Binding-site contacts:
Ligand atom CE contacts residue PRO401 of chain 1.B at 3.5 Å (hydrophobic).
Ligand atom CG contacts residue PRO401 of chain 1.B at 3.3 Å (hydrophobic).
Ligand atom CA contacts residue ARG187 of chain 1.B at 3.5 Å.
Ligand atom CN contacts residue GLN267 of chain 1.B at 3.9 Å.
Ligand atom C contacts residue ARG187 of chain 1.B at 3.6 Å.
Ligand atom CD1 contacts residue MET400 of chain 1.B at 3.7 Å (hydrophobic).
Ligand atom O contacts residue ARG403 of chain 1.B at 2.9 Å (salt-bridge).
Ligand atom O contacts residue PHE188 of chain 1.B at 3.9 Å.
Ligand atom O contacts residue MET400 of chain 1.B at 3.5 Å.
Ligand atom CD2 contacts residue LEU190 of chain 1.B at 3.8 Å (hydrophobic).
Ligand atom O contacts residue MET400 of chain 1.B at 3.2 Å.
Ligand atom CD2 contacts residue THR185 of chain 1.B at 3.7 Å.
Ligand atom CG contacts residue LEU268 of chain 1.B at 3.6 Å (hydrophobic).
Ligand atom CD2 contacts residue ARG189 of chain 1.B at 3.7 Å.
Ligand atom CD2 contacts residue LYS264 of chain 1.B at 3.8 Å.
Ligand atom CA contacts residue ARG187 of chain 1.B at 3.6 Å.
Ligand atom CH3 contacts residue ARG403 of chain 1.B at 3.6 Å.
Ligand atom O contacts residue ARG187 of chain 1.B at 3.6 Å.
Ligand atom CD1 contacts residue PHE188 of chain 1.B at 3.7 Å (hydrophobic).
Ligand atom CD2 contacts residue PHE188 of chain 1.B at 3.8 Å (hydrophobic).
Ligand atom N contacts residue ARG403 of chain 1.B at 3.7 Å.
Ligand atom O contacts residue PHE188 of chain 1.B at 3.7 Å.
Ligand atom CG2 contacts residue PHE188 of chain 1.B at 3.7 Å (hydrophobic).
Ligand atom CG2 contacts residue ARG187 of chain 1.B at 3.7 Å.
Ligand atom CE contacts residue LYS365 of chain 1.B at 3.7 Å.
Ligand atom N contacts residue ARG187 of chain 1.B at 2.8 Å (salt-bridge).
Ligand atom CD2 contacts residue LEU268 of chain 1.B at 3.7 Å (hydrophobic).
Ligand atom CD contacts residue ARG403 of chain 1.B at 3.9 Å.
Ligand atom CN contacts residue ARG403 of chain 1.B at 3.7 Å.
Ligand atom C contacts residue MET400 of chain 1.B at 3.8 Å (hydrophobic).
Ligand atom CG1 contacts residue PHE188 of chain 1.B at 3.6 Å (hydrophobic).
Ligand atom CB contacts residue ARG187 of chain 1.B at 3.3 Å.
Ligand atom CE contacts residue PRO366 of chain 1.B at 3.6 Å (hydrophobic).
Ligand atom CB contacts residue ARG187 of chain 1.B at 3.3 Å.
Ligand atom CN contacts residue LYS264 of chain 1.B at 3.5 Å.
Ligand atom O contacts residue VAL402 of chain 1.B at 3.5 Å.
Ligand atom C contacts residue ARG403 of chain 1.B at 3.9 Å.
Ligand atom CD contacts residue PRO401 of chain 1.B at 3.4 Å (hydrophobic).
Ligand atom CD2 contacts residue ARG187 of chain 1.B at 3.7 Å.
Ligand atom CD1 contacts residue ARG187 of chain 1.B at 3.7 Å.

The protein below binds the small molecule below.
Small molecule (SMILES): CC(=O)N(C)[C@H](C(=O)N1C[C@H](C)C[C@H]1C(=O)N(C)[C@@H]1C(=O)N[C@@H](CC(C)C)C(=O)N2C[C@H](C)C[C@H]2C(=O)N[C@@H](CC(C)C)C(=O)N(C)[C@@H](C(C)C)C(=O)N2CCC[C@H]2C(=O)N(C)[C@H](CC(C)C)C(=O)NCC(=O)O[C@@H]1C)C(C)C

Sequence of chain 1.B:
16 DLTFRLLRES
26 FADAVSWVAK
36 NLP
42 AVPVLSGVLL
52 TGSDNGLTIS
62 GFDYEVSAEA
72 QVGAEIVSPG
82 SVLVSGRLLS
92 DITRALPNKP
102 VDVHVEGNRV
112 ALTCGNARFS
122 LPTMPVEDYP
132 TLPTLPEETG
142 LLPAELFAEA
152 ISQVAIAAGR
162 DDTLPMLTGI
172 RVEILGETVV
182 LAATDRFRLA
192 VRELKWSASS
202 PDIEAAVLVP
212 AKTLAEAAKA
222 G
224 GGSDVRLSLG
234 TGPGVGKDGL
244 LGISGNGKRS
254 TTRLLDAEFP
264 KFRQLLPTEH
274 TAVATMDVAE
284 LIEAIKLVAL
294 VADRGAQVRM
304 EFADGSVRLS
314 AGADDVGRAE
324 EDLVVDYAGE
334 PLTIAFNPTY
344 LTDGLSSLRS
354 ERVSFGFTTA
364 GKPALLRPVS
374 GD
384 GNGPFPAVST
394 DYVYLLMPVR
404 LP